Binding-site contacts:
Ligand atom C23 contacts residue TYR410 of chain 1.B at 3.5 Å (hydrophobic).
Ligand atom C03 contacts residue HEM1 of chain 1.H at 3.1 Å.
Ligand atom N02 contacts residue PRO269 of chain 1.B at 3.6 Å.
Ligand atom C21 contacts residue HEM1 of chain 1.H at 3.3 Å.
Ligand atom N02 contacts residue GLU296 of chain 1.B at 2.6 Å (salt-bridge).
Ligand atom C05 contacts residue HEM1 of chain 1.H at 3.7 Å.
Ligand atom C06 contacts residue HEM1 of chain 1.H at 3.2 Å.
Ligand atom C10 contacts residue GLU296 of chain 1.B at 3.5 Å.
Ligand atom C03 contacts residue TRP291 of chain 1.B at 3.8 Å (hydrophobic).
Ligand atom C06 contacts residue PHE288 of chain 1.B at 3.6 Å (hydrophobic).
Ligand atom C27 contacts residue MET274 of chain 1.B at 3.8 Å (hydrophobic).
Ligand atom C26 contacts residue HEM1 of chain 1.H at 3.4 Å.
Ligand atom C24 contacts residue HEM1 of chain 1.H at 3.7 Å.
Ligand atom C08 contacts residue HEM1 of chain 1.H at 3.6 Å.
Ligand atom C27 contacts residue ASN273 of chain 1.B at 3.3 Å.
Ligand atom C07 contacts residue HEM1 of chain 1.H at 3.5 Å.
Ligand atom N28 contacts residue ASN273 of chain 1.B at 3.1 Å (h-bond).
Ligand atom C04 contacts residue HEM1 of chain 1.H at 3.3 Å.
Ligand atom C24 contacts residue TYR410 of chain 1.B at 3.5 Å (hydrophobic).
Ligand atom C02 contacts residue GLU296 of chain 1.B at 3.3 Å.
Ligand atom N02 contacts residue TYR292 of chain 1.B at 3.4 Å.
Ligand atom C23 contacts residue HEM1 of chain 1.H at 3.6 Å.
Ligand atom C29 contacts residue TRP382 of chain 1.B at 3.8 Å (hydrophobic).
Ligand atom C22 contacts residue HEM1 of chain 1.H at 3.4 Å.
Ligand atom C09 contacts residue GLU296 of chain 1.B at 3.4 Å.
Ligand atom C08 contacts residue VAL271 of chain 1.B at 3.5 Å (hydrophobic).
Ligand atom N01 contacts residue GLU296 of chain 1.B at 2.7 Å (salt-bridge).
Ligand atom N02 contacts residue TRP291 of chain 1.B at 2.6 Å (h-bond).
Ligand atom C27 contacts residue TYR410 of chain 1.B at 3.3 Å (hydrophobic).
Ligand atom O12 contacts residue HEM1 of chain 1.H at 3.5 Å.
Ligand atom N28 contacts residue TYR410 of chain 1.B at 3.2 Å.
Ligand atom C06 contacts residue VAL271 of chain 1.B at 3.7 Å (hydrophobic).
Ligand atom C07 contacts residue VAL271 of chain 1.B at 3.3 Å (hydrophobic).
Ligand atom C02 contacts residue TRP291 of chain 1.B at 3.6 Å (hydrophobic).
Ligand atom C09 contacts residue HEM1 of chain 1.H at 3.3 Å.
Ligand atom O12 contacts residue VAL271 of chain 1.B at 3.6 Å.
Ligand atom C25 contacts residue HEM1 of chain 1.H at 3.6 Å.
Ligand atom N28 contacts residue MET274 of chain 1.B at 3.6 Å.
Ligand atom C02 contacts residue HEM1 of chain 1.H at 3.7 Å.
Ligand atom C11 contacts residue HEM1 of chain 1.H at 3.2 Å.

A protein and the small-molecule ligand that binds it are described below.
Small molecule (SMILES): CNCc1cc(C#N)cc(OCc2ccc3ccc(N)nc3c2)c1

Sequence of chain 1.B:
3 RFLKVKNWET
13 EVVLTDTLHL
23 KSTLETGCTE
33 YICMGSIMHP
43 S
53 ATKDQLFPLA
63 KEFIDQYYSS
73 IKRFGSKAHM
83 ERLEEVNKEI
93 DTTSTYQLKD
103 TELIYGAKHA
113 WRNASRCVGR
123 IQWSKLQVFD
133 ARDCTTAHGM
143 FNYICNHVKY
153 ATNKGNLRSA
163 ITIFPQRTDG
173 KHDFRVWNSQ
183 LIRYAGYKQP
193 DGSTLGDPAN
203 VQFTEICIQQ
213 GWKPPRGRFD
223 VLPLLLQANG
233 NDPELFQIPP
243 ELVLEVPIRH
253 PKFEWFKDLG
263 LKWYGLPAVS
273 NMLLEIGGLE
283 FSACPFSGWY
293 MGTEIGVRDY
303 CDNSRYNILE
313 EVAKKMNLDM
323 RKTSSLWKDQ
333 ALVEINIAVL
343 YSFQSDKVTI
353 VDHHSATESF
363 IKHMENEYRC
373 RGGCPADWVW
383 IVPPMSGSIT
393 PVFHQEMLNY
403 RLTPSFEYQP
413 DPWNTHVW